Sequence of chain 2.B:
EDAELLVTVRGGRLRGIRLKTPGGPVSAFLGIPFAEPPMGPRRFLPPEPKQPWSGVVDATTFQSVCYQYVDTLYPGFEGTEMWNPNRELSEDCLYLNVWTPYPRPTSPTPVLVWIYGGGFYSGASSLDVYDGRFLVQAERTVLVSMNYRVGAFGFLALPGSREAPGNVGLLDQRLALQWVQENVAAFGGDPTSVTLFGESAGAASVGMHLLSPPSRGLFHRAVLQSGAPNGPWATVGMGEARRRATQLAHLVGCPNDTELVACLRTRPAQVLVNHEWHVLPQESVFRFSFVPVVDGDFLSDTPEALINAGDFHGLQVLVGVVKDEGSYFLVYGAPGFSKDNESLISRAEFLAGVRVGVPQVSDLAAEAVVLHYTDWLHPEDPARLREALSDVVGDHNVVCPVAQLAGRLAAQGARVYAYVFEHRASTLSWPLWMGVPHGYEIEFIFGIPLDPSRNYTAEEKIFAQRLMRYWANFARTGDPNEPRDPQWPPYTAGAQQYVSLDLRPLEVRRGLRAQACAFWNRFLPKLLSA

Binding-site contacts:
Ligand atom C18 contacts residue GLY131 of chain 2.B at 3.9 Å.
Ligand atom C10 contacts residue TYR351 of chain 2.B at 3.7 Å (hydrophobic).
Ligand atom C24 contacts residue TYR134 of chain 2.B at 3.5 Å (hydrophobic).
Ligand atom C15 contacts residue TYR347 of chain 2.B at 3.5 Å (hydrophobic).
Ligand atom C13 contacts residue PHE348 of chain 2.B at 3.8 Å (hydrophobic).
Ligand atom C14 contacts residue TYR347 of chain 2.B at 3.3 Å (hydrophobic).
Ligand atom C13 contacts residue TYR351 of chain 2.B at 3.6 Å (hydrophobic).
Ligand atom C15 contacts residue TRP96 of chain 2.B at 3.8 Å (hydrophobic).
Ligand atom O3 contacts residue PHE305 of chain 2.B at 3.0 Å (h-bond).
Ligand atom F2 contacts residue GLY130 of chain 2.B at 3.6 Å.
Ligand atom C8 contacts residue SER303 of chain 2.B at 3.1 Å.
Ligand atom C18 contacts residue TRP96 of chain 2.B at 3.5 Å (hydrophobic).
Ligand atom C19 contacts residue TRP96 of chain 2.B at 3.9 Å (hydrophobic).
Ligand atom C1 contacts residue TYR82 of chain 2.B at 3.2 Å (hydrophobic).
Ligand atom O1 contacts residue TRP296 of chain 2.B at 3.6 Å.
Ligand atom C11 contacts residue PHE348 of chain 2.B at 3.6 Å (hydrophobic).
Ligand atom C16 contacts residue TRP96 of chain 2.B at 3.8 Å (hydrophobic).
Ligand atom F2 contacts residue TYR143 of chain 2.B at 3.8 Å.
Ligand atom O3 contacts residue VAL304 of chain 2.B at 3.9 Å.
Ligand atom C5 contacts residue TYR351 of chain 2.B at 3.9 Å (hydrophobic).
Ligand atom O3 contacts residue PHE348 of chain 2.B at 3.9 Å.
Ligand atom C6 contacts residue TRP296 of chain 2.B at 3.8 Å (hydrophobic).
Ligand atom C20 contacts residue GLU212 of chain 2.B at 3.7 Å.
Ligand atom C24 contacts residue TYR351 of chain 2.B at 3.6 Å (hydrophobic).
Ligand atom C2 contacts residue TRP296 of chain 2.B at 3.7 Å (hydrophobic).
Ligand atom C17 contacts residue TRP96 of chain 2.B at 3.5 Å (hydrophobic).
Ligand atom O2 contacts residue TRP296 of chain 2.B at 3.9 Å.
Ligand atom C7 contacts residue TRP296 of chain 2.B at 3.6 Å (hydrophobic).
Ligand atom C4 contacts residue TRP296 of chain 2.B at 3.6 Å (hydrophobic).
Ligand atom C23 contacts residue TYR134 of chain 2.B at 3.1 Å (hydrophobic).
Ligand atom C1 contacts residue TRP296 of chain 2.B at 3.6 Å (hydrophobic).
Ligand atom C5 contacts residue TRP296 of chain 2.B at 3.9 Å (hydrophobic).
Ligand atom C12 contacts residue PHE348 of chain 2.B at 3.8 Å (hydrophobic).
Ligand atom C13 contacts residue TYR347 of chain 2.B at 3.9 Å (hydrophobic).
Ligand atom F1 contacts residue PHE348 of chain 2.B at 3.1 Å.
Ligand atom C19 contacts residue GLU212 of chain 2.B at 3.8 Å.
Ligand atom F2 contacts residue GLY131 of chain 2.B at 3.5 Å.
Ligand atom F2 contacts residue GLU212 of chain 2.B at 2.9 Å.
Ligand atom C4 contacts residue TYR351 of chain 2.B at 3.6 Å (hydrophobic).
Ligand atom C3 contacts residue TRP296 of chain 2.B at 3.5 Å (hydrophobic).

This protein binds this small molecule.
Small molecule (SMILES): COc1cc2c(cc1OC)C(=O)[C@@H](CC1(F)CCN(Cc3ccc(F)cc3)CC1)C2